Sequence of chain 1.A:
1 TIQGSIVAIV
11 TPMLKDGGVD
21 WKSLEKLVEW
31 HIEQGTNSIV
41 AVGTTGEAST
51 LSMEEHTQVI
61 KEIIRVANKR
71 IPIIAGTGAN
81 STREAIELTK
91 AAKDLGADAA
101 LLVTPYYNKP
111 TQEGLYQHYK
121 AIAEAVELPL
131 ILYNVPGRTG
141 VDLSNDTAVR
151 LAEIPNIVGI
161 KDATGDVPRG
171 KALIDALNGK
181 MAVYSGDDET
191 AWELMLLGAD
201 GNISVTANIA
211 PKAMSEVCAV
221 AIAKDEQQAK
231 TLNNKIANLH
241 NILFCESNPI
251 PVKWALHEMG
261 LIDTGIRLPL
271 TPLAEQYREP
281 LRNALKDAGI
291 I

Binding-site contacts:
Ligand atom N1 contacts residue GLY43 of chain 1.A at 4.0 Å.
Ligand atom C1 contacts residue THR45 of chain 1.A at 3.3 Å.
Ligand atom O1 contacts residue VAL205 of chain 1.A at 4.3 Å.
Ligand atom C1 contacts residue TYR133 of chain 1.A at 4.0 Å (hydrophobic).
Ligand atom C2 contacts residue THR44 of chain 1.A at 3.8 Å.
Ligand atom O1 contacts residue LYS161 of chain 1.A at 2.6 Å (salt-bridge).
Ligand atom O2 contacts residue VAL40 of chain 1.A at 3.4 Å.
Ligand atom O1 contacts residue THR45 of chain 1.A at 3.3 Å (h-bond).
Ligand atom O2 contacts residue THR44 of chain 1.A at 4.5 Å.
Ligand atom C2 contacts residue ALA8 of chain 1.A at 4.0 Å (hydrophobic).
Ligand atom C1 contacts residue LYS161 of chain 1.A at 3.0 Å.
Ligand atom O2 contacts residue GLY43 of chain 1.A at 4.3 Å.
Ligand atom O2 contacts residue ILE203 of chain 1.A at 3.8 Å.
Ligand atom O1 contacts residue ALA8 of chain 1.A at 3.3 Å.
Ligand atom C2 contacts residue LYS161 of chain 1.A at 3.0 Å.
Ligand atom N1 contacts residue THR45 of chain 1.A at 2.6 Å (h-bond).
Ligand atom O3 contacts residue GLY43 of chain 1.A at 4.0 Å.
Ligand atom O3 contacts residue LEU101 of chain 1.A at 3.3 Å.
Ligand atom C2 contacts residue GLY43 of chain 1.A at 4.2 Å.
Ligand atom C2 contacts residue ILE203 of chain 1.A at 4.5 Å (hydrophobic).
Ligand atom O2 contacts residue LEU101 of chain 1.A at 3.2 Å.
Ligand atom N1 contacts residue ALA8 of chain 1.A at 4.0 Å.
Ligand atom O1 contacts residue TYR133 of chain 1.A at 4.2 Å.
Ligand atom C1 contacts residue ALA8 of chain 1.A at 3.5 Å (hydrophobic).
Ligand atom C2 contacts residue TYR133 of chain 1.A at 4.0 Å (hydrophobic).
Ligand atom O3 contacts residue THR44 of chain 1.A at 3.6 Å (h-bond).
Ligand atom C2 contacts residue LEU101 of chain 1.A at 3.8 Å (hydrophobic).
Ligand atom C1 contacts residue THR44 of chain 1.A at 3.9 Å.
Ligand atom N1 contacts residue TYR133 of chain 1.A at 4.2 Å.
Ligand atom N1 contacts residue ASN248 of chain 1.A at 4.4 Å.
Ligand atom O2 contacts residue LYS161 of chain 1.A at 3.4 Å (salt-bridge).
Ligand atom O2 contacts residue ALA8 of chain 1.A at 3.6 Å.
Ligand atom O3 contacts residue LYS161 of chain 1.A at 3.3 Å (salt-bridge).
Ligand atom N1 contacts residue THR44 of chain 1.A at 3.0 Å.
Ligand atom N1 contacts residue LYS161 of chain 1.A at 4.2 Å.
Ligand atom O3 contacts residue TYR133 of chain 1.A at 3.1 Å.
Ligand atom C2 contacts residue VAL40 of chain 1.A at 4.4 Å (hydrophobic).

A protein and the small-molecule ligand that binds it are described below.
Small molecule (SMILES): NC(=O)C(=O)O